This small molecule binds to this protein.
Small molecule (SMILES): CC(=O)N[C@H]1[C@H](O[C@H]2[C@H](O)[C@@H](NC(C)=O)CO[C@@H]2CO)O[C@H](CO)[C@@H](O)[C@@H]1O

Binding-site contacts:
Ligand atom O5 contacts residue ASN19 of chain 30.Z at 2.2 Å (h-bond).
Ligand atom O7 contacts residue ASN19 of chain 30.Z at 4.5 Å.
Ligand atom C3 contacts residue ASN19 of chain 30.Z at 4.4 Å.
Ligand atom C2 contacts residue ASN19 of chain 30.Z at 3.4 Å.
Ligand atom O6 contacts residue ASN19 of chain 30.Z at 4.5 Å.
Ligand atom C5 contacts residue ASN19 of chain 30.Z at 3.4 Å.
Ligand atom C6 contacts residue ASN19 of chain 30.Z at 4.1 Å.
Ligand atom N2 contacts residue ASN19 of chain 30.Z at 4.0 Å.
Ligand atom C1 contacts residue ASN19 of chain 30.Z at 1.9 Å.

Sequence of chain 30.Z:
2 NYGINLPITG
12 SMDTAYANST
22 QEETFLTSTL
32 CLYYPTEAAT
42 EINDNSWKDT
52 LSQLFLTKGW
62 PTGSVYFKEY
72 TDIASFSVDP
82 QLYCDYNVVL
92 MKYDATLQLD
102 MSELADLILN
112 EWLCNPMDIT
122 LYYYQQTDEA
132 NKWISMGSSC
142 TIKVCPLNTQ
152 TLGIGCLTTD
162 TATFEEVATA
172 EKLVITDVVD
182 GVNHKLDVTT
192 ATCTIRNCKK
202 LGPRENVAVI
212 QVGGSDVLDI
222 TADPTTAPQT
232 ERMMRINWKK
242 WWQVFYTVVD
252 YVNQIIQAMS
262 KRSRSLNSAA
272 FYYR